Sequence of chain 1.A:
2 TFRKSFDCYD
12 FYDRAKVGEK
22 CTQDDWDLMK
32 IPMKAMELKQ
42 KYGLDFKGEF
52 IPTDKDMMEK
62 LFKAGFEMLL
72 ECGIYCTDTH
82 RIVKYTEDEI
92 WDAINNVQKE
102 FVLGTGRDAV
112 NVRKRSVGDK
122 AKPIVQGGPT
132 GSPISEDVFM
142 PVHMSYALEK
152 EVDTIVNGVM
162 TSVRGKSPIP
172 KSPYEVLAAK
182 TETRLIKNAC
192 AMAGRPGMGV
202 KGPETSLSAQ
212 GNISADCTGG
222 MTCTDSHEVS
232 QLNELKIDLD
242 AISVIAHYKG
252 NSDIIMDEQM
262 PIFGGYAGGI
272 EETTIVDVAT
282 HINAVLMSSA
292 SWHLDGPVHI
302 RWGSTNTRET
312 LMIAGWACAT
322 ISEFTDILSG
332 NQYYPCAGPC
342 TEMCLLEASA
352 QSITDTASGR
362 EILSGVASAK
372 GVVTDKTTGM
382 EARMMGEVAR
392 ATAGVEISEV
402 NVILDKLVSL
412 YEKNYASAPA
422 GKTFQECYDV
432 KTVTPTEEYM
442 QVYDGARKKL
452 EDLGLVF

A small-molecule ligand and the protein it binds are described below.
Small molecule (SMILES): C[C@@H]1C[C@@H](NO)N[C@H]1C(=O)O

Binding-site contacts:
Ligand atom O1 contacts residue SER365 of chain 1.A at 2.6 Å (h-bond).
Ligand atom O2 contacts residue LYS202 of chain 1.A at 2.9 Å (salt-bridge).
Ligand atom O2 contacts residue GLU205 of chain 1.A at 2.6 Å (salt-bridge).
Ligand atom C1 contacts residue VAL157 of chain 1.A at 3.5 Å (hydrophobic).
Ligand atom N1 contacts residue GLU259 of chain 1.A at 3.6 Å.
Ligand atom C4 contacts residue GLY132 of chain 1.A at 4.1 Å.
Ligand atom C3 contacts residue LYS202 of chain 1.A at 3.3 Å.
Ligand atom O2 contacts residue GLU229 of chain 1.A at 3.1 Å.
Ligand atom C1 contacts residue LEU295 of chain 1.A at 3.4 Å (hydrophobic).
Ligand atom C4 contacts residue LYS202 of chain 1.A at 3.6 Å.
Ligand atom N2 contacts residue LYS202 of chain 1.A at 3.6 Å (salt-bridge).
Ligand atom C3 contacts residue VAL157 of chain 1.A at 4.3 Å (hydrophobic).
Ligand atom O1 contacts residue LEU295 of chain 1.A at 3.5 Å.
Ligand atom C1 contacts residue LYS202 of chain 1.A at 1.3 Å.
Ligand atom C1 contacts residue SER365 of chain 1.A at 3.7 Å.
Ligand atom C3 contacts residue THR131 of chain 1.A at 3.7 Å.
Ligand atom C6 contacts residue TYR335 of chain 1.A at 3.1 Å (hydrophobic).
Ligand atom C5 contacts residue GLU259 of chain 1.A at 3.8 Å.
Ligand atom C3 contacts residue GLY132 of chain 1.A at 4.1 Å.
Ligand atom C4 contacts residue GLU205 of chain 1.A at 3.0 Å.
Ligand atom C2 contacts residue GLN333 of chain 1.A at 3.4 Å.
Ligand atom O1 contacts residue LYS202 of chain 1.A at 2.3 Å (salt-bridge).
Ligand atom N2 contacts residue GLU205 of chain 1.A at 2.7 Å (salt-bridge).
Ligand atom O1 contacts residue VAL157 of chain 1.A at 3.3 Å.
Ligand atom C2 contacts residue LYS202 of chain 1.A at 2.4 Å.
Ligand atom N2 contacts residue GLU259 of chain 1.A at 4.0 Å.
Ligand atom C3 contacts residue GLN333 of chain 1.A at 4.1 Å.
Ligand atom C6 contacts residue THR131 of chain 1.A at 3.1 Å.
Ligand atom O2 contacts residue MET257 of chain 1.A at 3.5 Å.
Ligand atom O1 contacts residue THR131 of chain 1.A at 4.0 Å.
Ligand atom C2 contacts residue THR131 of chain 1.A at 4.3 Å.
Ligand atom N1 contacts residue GLN333 of chain 1.A at 3.6 Å (h-bond).
Ligand atom N1 contacts residue LYS202 of chain 1.A at 2.8 Å (salt-bridge).
Ligand atom C5 contacts residue LYS202 of chain 1.A at 3.5 Å.
Ligand atom C6 contacts residue GLN333 of chain 1.A at 3.4 Å.
Ligand atom O1 contacts residue GLN333 of chain 1.A at 4.2 Å.
Ligand atom N1 contacts residue LEU295 of chain 1.A at 3.7 Å.
Ligand atom C2 contacts residue LEU295 of chain 1.A at 3.7 Å (hydrophobic).
Ligand atom N2 contacts residue GLU229 of chain 1.A at 3.9 Å.
Ligand atom C5 contacts residue GLU205 of chain 1.A at 3.3 Å.